The small molecule below binds the protein below.
Small molecule (SMILES): COCCO[C@@H](C)CO[C@H](C)CO[C@H](C)COC(C)CO[C@@H](C)CO[C@@H](C)CO[C@H](C)CO[C@H](C)COC[C@H](C)N

Sequence of chain 2.F:
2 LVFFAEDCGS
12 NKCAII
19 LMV

Sequence of chain 2.D:
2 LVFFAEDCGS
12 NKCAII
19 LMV

Sequence of chain 2.E:
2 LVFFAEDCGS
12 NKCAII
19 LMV

Binding-site contacts:
Ligand atom C40 contacts residue VAL21 of chain 2.D at 4.3 Å (hydrophobic).
Ligand atom C32 contacts residue PHE4 of chain 2.D at 4.3 Å (hydrophobic).
Ligand atom C34 contacts residue PHE4 of chain 2.D at 3.6 Å (hydrophobic).
Ligand atom C31 contacts residue MET20 of chain 2.D at 3.8 Å (hydrophobic).
Ligand atom N1 contacts residue MET20 of chain 2.D at 4.1 Å.
Ligand atom C30 contacts residue VAL21 of chain 2.D at 4.4 Å (hydrophobic).
Ligand atom O11 contacts residue PHE4 of chain 2.F at 4.4 Å.
Ligand atom C30 contacts residue MET20 of chain 2.D at 4.5 Å (hydrophobic).
Ligand atom C17 contacts residue VAL21 of chain 2.F at 4.3 Å (hydrophobic).
Ligand atom C38 contacts residue VAL21 of chain 2.F at 3.9 Å (hydrophobic).
Ligand atom C34 contacts residue PHE4 of chain 2.F at 3.9 Å (hydrophobic).
Ligand atom C33 contacts residue PHE4 of chain 2.D at 4.5 Å (hydrophobic).
Ligand atom C36 contacts residue PHE4 of chain 2.E at 4.1 Å (hydrophobic).
Ligand atom C34 contacts residue PHE4 of chain 2.E at 3.8 Å (hydrophobic).
Ligand atom C38 contacts residue LEU19 of chain 2.F at 4.1 Å (hydrophobic).
Ligand atom C20 contacts residue PHE4 of chain 2.F at 4.3 Å (hydrophobic).
Ligand atom C1 contacts residue VAL21 of chain 2.F at 4.3 Å (hydrophobic).
Ligand atom N1 contacts residue VAL21 of chain 2.D at 4.3 Å.
Ligand atom OH contacts residue VAL21 of chain 2.F at 3.8 Å.
Ligand atom O10 contacts residue PHE4 of chain 2.F at 4.0 Å.